A protein and the small-molecule ligand that binds it are described below.
Small molecule (SMILES): O=C(O)Cc1cccc(OCCCN(Cc2cccc(C(F)(F)F)c2Cl)CC(c2ccccc2)c2ccccc2)c1

Sequence of chain 1.B:
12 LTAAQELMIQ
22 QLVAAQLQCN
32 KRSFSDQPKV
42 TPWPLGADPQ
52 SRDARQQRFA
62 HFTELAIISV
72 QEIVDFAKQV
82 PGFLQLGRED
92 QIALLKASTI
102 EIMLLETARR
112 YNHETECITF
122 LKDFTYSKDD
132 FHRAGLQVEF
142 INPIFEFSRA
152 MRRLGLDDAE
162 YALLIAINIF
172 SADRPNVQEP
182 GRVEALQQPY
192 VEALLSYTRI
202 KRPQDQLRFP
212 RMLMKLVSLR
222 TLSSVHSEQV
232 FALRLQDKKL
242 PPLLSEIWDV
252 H

Binding-site contacts:
Ligand atom C32 contacts residue SER70 of chain 1.B at 3.5 Å.
Ligand atom O36 contacts residue ARG111 of chain 1.B at 3.6 Å.
Ligand atom C03 contacts residue ILE145 of chain 1.B at 3.7 Å (hydrophobic).
Ligand atom C30 contacts residue THR108 of chain 1.B at 3.8 Å.
Ligand atom O27 contacts residue LEU66 of chain 1.B at 3.5 Å.
Ligand atom C35 contacts residue SER34 of chain 1.B at 3.7 Å.
Ligand atom C12 contacts residue THR108 of chain 1.B at 3.2 Å.
Ligand atom C05 contacts residue PHE146 of chain 1.B at 3.7 Å (hydrophobic).
Ligand atom C06 contacts residue PHE132 of chain 1.B at 3.5 Å (hydrophobic).
Ligand atom C15 contacts residue ILE145 of chain 1.B at 3.8 Å (hydrophobic).
Ligand atom C12 contacts residue MET104 of chain 1.B at 3.7 Å (hydrophobic).
Ligand atom C22 contacts residue TRP249 of chain 1.B at 3.7 Å (hydrophobic).
Ligand atom C13 contacts residue LEU105 of chain 1.B at 3.5 Å (hydrophobic).
Ligand atom O37 contacts residue ARG111 of chain 1.B at 3.6 Å (salt-bridge).
Ligand atom C26 contacts residue PHE121 of chain 1.B at 3.8 Å (hydrophobic).
Ligand atom C25 contacts residue LEU66 of chain 1.B at 3.5 Å (hydrophobic).
Ligand atom C21 contacts residue HIS227 of chain 1.B at 3.5 Å.
Ligand atom C11 contacts residue THR108 of chain 1.B at 3.1 Å.
Ligand atom C14 contacts residue PHE141 of chain 1.B at 3.7 Å (hydrophobic).
Ligand atom O36 contacts residue LEU122 of chain 1.B at 3.5 Å (h-bond).
Ligand atom C28 contacts residue PHE121 of chain 1.B at 3.5 Å (hydrophobic).
Ligand atom F40 contacts residue HIS227 of chain 1.B at 3.7 Å.
Ligand atom C02 contacts residue PHE141 of chain 1.B at 3.6 Å (hydrophobic).
Ligand atom C29 contacts residue PHE121 of chain 1.B at 3.3 Å (hydrophobic).
Ligand atom C21 contacts residue TRP249 of chain 1.B at 3.6 Å (hydrophobic).
Ligand atom C05 contacts residue ILE145 of chain 1.B at 3.5 Å (hydrophobic).
Ligand atom C01 contacts residue PHE132 of chain 1.B at 3.7 Å (hydrophobic).
Ligand atom C22 contacts residue MET104 of chain 1.B at 3.7 Å (hydrophobic).
Ligand atom C30 contacts residue SER70 of chain 1.B at 3.7 Å.
Ligand atom O37 contacts residue PHE121 of chain 1.B at 3.4 Å.
Ligand atom C23 contacts residue MET104 of chain 1.B at 3.6 Å (hydrophobic).
Ligand atom O36 contacts residue SER34 of chain 1.B at 3.0 Å (h-bond).
Ligand atom C31 contacts residue SER70 of chain 1.B at 3.4 Å.
Ligand atom C35 contacts residue LEU122 of chain 1.B at 3.5 Å (hydrophobic).
Ligand atom O37 contacts residue LEU122 of chain 1.B at 2.9 Å (h-bond).
Ligand atom C33 contacts residue LEU66 of chain 1.B at 3.8 Å (hydrophobic).
Ligand atom C15 contacts residue PHE141 of chain 1.B at 3.5 Å (hydrophobic).
Ligand atom F42 contacts residue LEU241 of chain 1.B at 3.3 Å.
Ligand atom C33 contacts residue SER70 of chain 1.B at 3.5 Å.
Ligand atom C29 contacts residue THR108 of chain 1.B at 3.6 Å.